Binding-site contacts:
Ligand atom S21 contacts residue ARG392 of chain 2.C at 3.8 Å.
Ligand atom O25 contacts residue LYS174 of chain 2.C at 3.4 Å.
Ligand atom C22 contacts residue TRP42 of chain 2.C at 3.4 Å (hydrophobic).
Ligand atom N41 contacts residue GLN66 of chain 2.C at 3.8 Å.
Ligand atom N53 contacts residue LYS68 of chain 2.C at 3.2 Å (salt-bridge).
Ligand atom O28 contacts residue ARG392 of chain 2.C at 3.2 Å.
Ligand atom O25 contacts residue VAL170 of chain 2.C at 3.5 Å.
Ligand atom N44 contacts residue ARG245 of chain 2.C at 3.7 Å.
Ligand atom O29 contacts residue ARG392 of chain 2.C at 3.2 Å.
Ligand atom O34 contacts residue TRP42 of chain 2.C at 3.7 Å.
Ligand atom C42 contacts residue ARG245 of chain 2.C at 3.2 Å.
Ligand atom N19 contacts residue SO41 of chain 2.M at 3.7 Å.
Ligand atom C51 contacts residue LYS68 of chain 2.C at 3.4 Å.
Ligand atom C8 contacts residue LYS174 of chain 2.C at 3.8 Å.
Ligand atom C48 contacts residue ARG245 of chain 2.C at 3.3 Å.
Ligand atom O24 contacts residue LYS174 of chain 2.C at 3.1 Å.
Ligand atom O23 contacts residue LYS171 of chain 2.C at 3.3 Å.
Ligand atom C10 contacts residue TRP42 of chain 2.C at 3.3 Å (hydrophobic).
Ligand atom C20 contacts residue ARG182 of chain 2.C at 3.8 Å.
Ligand atom C40 contacts residue ARG245 of chain 2.C at 3.4 Å.
Ligand atom O54 contacts residue LYS68 of chain 2.C at 3.5 Å (salt-bridge).
Ligand atom C27 contacts residue LYS180 of chain 2.C at 3.0 Å.
Ligand atom S17 contacts residue LYS174 of chain 2.C at 3.9 Å.
Ligand atom C37 contacts residue GLN66 of chain 2.C at 3.4 Å.
Ligand atom O32 contacts residue ARG182 of chain 2.C at 3.3 Å.
Ligand atom C9 contacts residue VAL170 of chain 2.C at 3.4 Å (hydrophobic).
Ligand atom O4 contacts residue ARG182 of chain 2.C at 3.5 Å (salt-bridge).
Ligand atom C6 contacts residue TRP42 of chain 2.C at 3.5 Å (hydrophobic).
Ligand atom C9 contacts residue GLU168 of chain 2.C at 3.3 Å.
Ligand atom C11 contacts residue TRP42 of chain 2.C at 3.6 Å (hydrophobic).
Ligand atom O45 contacts residue ASP65 of chain 2.C at 3.7 Å.
Ligand atom C38 contacts residue SO41 of chain 2.M at 3.0 Å.
Ligand atom C16 contacts residue TRP42 of chain 2.C at 3.2 Å (hydrophobic).
Ligand atom O32 contacts residue GLN66 of chain 2.C at 3.4 Å (h-bond).
Ligand atom C13 contacts residue LYS174 of chain 2.C at 3.6 Å.
Ligand atom O25 contacts residue LYS171 of chain 2.C at 3.3 Å (salt-bridge).
Ligand atom C27 contacts residue LYS181 of chain 2.C at 3.2 Å.
Ligand atom O34 contacts residue LYS171 of chain 2.C at 3.6 Å.
Ligand atom C18 contacts residue TRP42 of chain 2.C at 3.5 Å (hydrophobic).
Ligand atom C40 contacts residue SO41 of chain 2.M at 3.3 Å.

This protein binds this small molecule.
Small molecule (SMILES): Cc1ccc(C(=O)Nc2ccc(S(=O)(=O)O)c3cc(S(=O)(=O)O)cc(S(=O)(=O)O)c23)cc1NC(=O)c1cccc(NC(=O)Nc2cccc(C(=O)Nc3cc(C(=O)Nc4ccc(S(=O)(=O)O)c5cc(S(=O)(=O)O)cc(S(=O)(=O)O)c45)ccc3C)c2)c1

Sequence of chain 2.C:
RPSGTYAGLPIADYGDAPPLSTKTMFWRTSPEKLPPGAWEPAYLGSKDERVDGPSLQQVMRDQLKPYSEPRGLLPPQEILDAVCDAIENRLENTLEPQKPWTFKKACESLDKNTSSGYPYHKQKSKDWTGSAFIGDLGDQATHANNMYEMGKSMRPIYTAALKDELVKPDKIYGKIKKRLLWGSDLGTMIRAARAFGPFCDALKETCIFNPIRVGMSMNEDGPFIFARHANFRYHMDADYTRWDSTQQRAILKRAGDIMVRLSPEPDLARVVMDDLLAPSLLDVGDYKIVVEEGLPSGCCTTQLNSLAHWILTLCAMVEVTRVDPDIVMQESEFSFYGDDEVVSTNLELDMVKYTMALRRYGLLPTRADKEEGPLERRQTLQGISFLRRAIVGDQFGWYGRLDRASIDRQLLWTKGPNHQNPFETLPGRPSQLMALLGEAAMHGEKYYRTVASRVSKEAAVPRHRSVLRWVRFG